Sequence of chain 1.B:
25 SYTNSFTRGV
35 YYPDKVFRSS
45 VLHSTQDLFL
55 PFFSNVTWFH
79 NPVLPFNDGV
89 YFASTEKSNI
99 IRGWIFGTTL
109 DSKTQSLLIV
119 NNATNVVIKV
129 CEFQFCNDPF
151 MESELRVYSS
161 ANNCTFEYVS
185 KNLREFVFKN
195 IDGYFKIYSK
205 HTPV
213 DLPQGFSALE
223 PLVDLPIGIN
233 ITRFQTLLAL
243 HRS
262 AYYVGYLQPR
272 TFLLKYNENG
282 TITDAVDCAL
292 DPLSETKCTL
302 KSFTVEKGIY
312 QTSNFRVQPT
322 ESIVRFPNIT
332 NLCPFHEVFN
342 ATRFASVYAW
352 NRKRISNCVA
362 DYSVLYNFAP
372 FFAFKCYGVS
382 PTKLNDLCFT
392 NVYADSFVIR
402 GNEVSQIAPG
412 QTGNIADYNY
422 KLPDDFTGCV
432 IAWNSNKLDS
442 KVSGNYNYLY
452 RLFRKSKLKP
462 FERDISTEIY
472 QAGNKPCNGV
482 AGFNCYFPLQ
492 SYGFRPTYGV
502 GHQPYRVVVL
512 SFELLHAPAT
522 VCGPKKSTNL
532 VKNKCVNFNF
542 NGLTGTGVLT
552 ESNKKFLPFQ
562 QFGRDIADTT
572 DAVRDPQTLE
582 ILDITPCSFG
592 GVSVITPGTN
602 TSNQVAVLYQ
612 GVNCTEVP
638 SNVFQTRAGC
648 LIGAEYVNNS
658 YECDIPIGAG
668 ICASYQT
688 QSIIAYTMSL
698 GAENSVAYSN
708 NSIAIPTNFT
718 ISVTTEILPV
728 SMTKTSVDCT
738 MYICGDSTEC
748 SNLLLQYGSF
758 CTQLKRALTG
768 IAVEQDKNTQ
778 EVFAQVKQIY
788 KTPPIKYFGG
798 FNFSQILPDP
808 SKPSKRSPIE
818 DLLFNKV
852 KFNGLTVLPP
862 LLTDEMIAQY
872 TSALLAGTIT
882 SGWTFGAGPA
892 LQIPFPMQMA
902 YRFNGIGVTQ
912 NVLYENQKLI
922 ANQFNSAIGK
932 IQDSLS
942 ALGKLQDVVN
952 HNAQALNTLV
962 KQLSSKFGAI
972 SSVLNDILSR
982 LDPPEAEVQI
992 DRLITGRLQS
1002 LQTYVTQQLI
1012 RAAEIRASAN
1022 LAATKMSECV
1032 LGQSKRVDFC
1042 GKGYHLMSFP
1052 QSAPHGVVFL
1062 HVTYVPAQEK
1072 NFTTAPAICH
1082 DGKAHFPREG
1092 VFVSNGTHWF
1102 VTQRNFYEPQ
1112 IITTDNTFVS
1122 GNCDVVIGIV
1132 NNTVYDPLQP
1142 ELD

A protein and the small-molecule ligand that binds it are described below.
Small molecule (SMILES): CC(=O)N[C@H]1[C@H](O[C@H]2[C@H](O)[C@@H](NC(C)=O)CO[C@@H]2CO)O[C@H](CO)[C@@H](O)[C@@H]1O

Binding-site contacts:
Ligand atom N2 contacts residue ASN715 of chain 1.B at 2.9 Å (h-bond).
Ligand atom O7 contacts residue ASN715 of chain 1.B at 3.9 Å.
Ligand atom C8 contacts residue LEU920 of chain 1.B at 3.6 Å (hydrophobic).
Ligand atom C1 contacts residue ASN715 of chain 1.B at 1.4 Å.
Ligand atom C4 contacts residue ASN715 of chain 1.B at 4.2 Å.
Ligand atom C8 contacts residue ASN923 of chain 1.B at 4.3 Å.
Ligand atom C2 contacts residue ASN715 of chain 1.B at 2.5 Å.
Ligand atom C7 contacts residue LEU920 of chain 1.B at 3.7 Å (hydrophobic).
Ligand atom O6 contacts residue LEU920 of chain 1.B at 3.9 Å.
Ligand atom C7 contacts residue ASN715 of chain 1.B at 3.6 Å.
Ligand atom C5 contacts residue ASN715 of chain 1.B at 3.7 Å.
Ligand atom O7 contacts residue LEU920 of chain 1.B at 3.8 Å.
Ligand atom O6 contacts residue GLN924 of chain 1.B at 3.7 Å.
Ligand atom O4 contacts residue LEU920 of chain 1.B at 4.1 Å.
Ligand atom C3 contacts residue ASN715 of chain 1.B at 3.8 Å.
Ligand atom C2 contacts residue GLN1069 of chain 1.B at 4.3 Å.
Ligand atom O5 contacts residue ASN715 of chain 1.B at 2.4 Å (h-bond).
Ligand atom O5 contacts residue GLN1069 of chain 1.B at 4.2 Å.
Ligand atom C5 contacts residue LEU920 of chain 1.B at 3.8 Å (hydrophobic).
Ligand atom N2 contacts residue LEU920 of chain 1.B at 4.4 Å.
Ligand atom C1 contacts residue GLN1069 of chain 1.B at 4.2 Å.
Ligand atom C6 contacts residue LEU920 of chain 1.B at 4.2 Å (hydrophobic).
Ligand atom C4 contacts residue LEU920 of chain 1.B at 4.5 Å (hydrophobic).